Binding-site contacts:
Ligand atom O3 contacts residue GLU14 of chain 1.A at 2.7 Å (salt-bridge).
Ligand atom C3 contacts residue GLU14 of chain 1.A at 3.5 Å.
Ligand atom O4 contacts residue MET108 of chain 1.A at 3.7 Å.
Ligand atom C1 contacts residue ASP90 of chain 1.A at 3.4 Å.
Ligand atom O2 contacts residue ARA1 of chain 1.B at 0.2 Å (h-bond).
Ligand atom O1 contacts residue LYS10 of chain 1.A at 3.1 Å (salt-bridge).
Ligand atom O2 contacts residue MET204 of chain 1.A at 3.5 Å.
Ligand atom O4 contacts residue ASN232 of chain 1.A at 2.6 Å (h-bond).
Ligand atom C4 contacts residue ASN232 of chain 1.A at 3.4 Å.
Ligand atom O3 contacts residue ASN205 of chain 1.A at 3.1 Å (h-bond).
Ligand atom C5 contacts residue TRP16 of chain 1.A at 3.4 Å (hydrophobic).
Ligand atom O5 contacts residue ARG151 of chain 1.A at 3.0 Å (salt-bridge).
Ligand atom C2 contacts residue ARG151 of chain 1.A at 4.0 Å.
Ligand atom O1 contacts residue CYS64 of chain 1.A at 4.0 Å.
Ligand atom C3 contacts residue ARA1 of chain 1.B at 0.0 Å.
Ligand atom C1 contacts residue LYS10 of chain 1.A at 3.8 Å.
Ligand atom O5 contacts residue ASP90 of chain 1.A at 3.8 Å.
Ligand atom O1 contacts residue ARA1 of chain 1.B at 1.1 Å.
Ligand atom O2 contacts residue LYS10 of chain 1.A at 2.9 Å (salt-bridge).
Ligand atom C1 contacts residue ARA1 of chain 1.B at 0.3 Å.
Ligand atom C1 contacts residue ARG151 of chain 1.A at 3.5 Å.
Ligand atom O2 contacts residue ASN205 of chain 1.A at 3.9 Å.
Ligand atom C4 contacts residue TRP16 of chain 1.A at 3.6 Å (hydrophobic).
Ligand atom C3 contacts residue ASN232 of chain 1.A at 3.9 Å.
Ligand atom C5 contacts residue ARA1 of chain 1.B at 0.0 Å.
Ligand atom O1 contacts residue ASP90 of chain 1.A at 2.7 Å (salt-bridge).
Ligand atom O5 contacts residue ASP89 of chain 1.A at 4.0 Å.
Ligand atom C5 contacts residue MET108 of chain 1.A at 4.0 Å (hydrophobic).
Ligand atom C2 contacts residue LYS10 of chain 1.A at 3.9 Å.
Ligand atom O4 contacts residue ARG151 of chain 1.A at 2.8 Å (salt-bridge).
Ligand atom O1 contacts residue ASP89 of chain 1.A at 3.9 Å.
Ligand atom O3 contacts residue ASN232 of chain 1.A at 3.0 Å (h-bond).
Ligand atom O3 contacts residue ARA1 of chain 1.B at 0.1 Å (h-bond).
Ligand atom C4 contacts residue ARA1 of chain 1.B at 0.0 Å.
Ligand atom C5 contacts residue ASP89 of chain 1.A at 3.9 Å.
Ligand atom O4 contacts residue ARA1 of chain 1.B at 0.0 Å (h-bond).
Ligand atom C2 contacts residue ARA1 of chain 1.B at 0.2 Å.
Ligand atom C2 contacts residue MET204 of chain 1.A at 4.0 Å (hydrophobic).
Ligand atom O1 contacts residue PHE17 of chain 1.A at 3.8 Å.
Ligand atom O5 contacts residue ARA1 of chain 1.B at 0.1 Å (h-bond).

The protein below binds the small molecule below.
Small molecule (SMILES): O[C@@H]1[C@@H](O)[C@@H](O)OC[C@@H]1O

Sequence of chain 1.A:
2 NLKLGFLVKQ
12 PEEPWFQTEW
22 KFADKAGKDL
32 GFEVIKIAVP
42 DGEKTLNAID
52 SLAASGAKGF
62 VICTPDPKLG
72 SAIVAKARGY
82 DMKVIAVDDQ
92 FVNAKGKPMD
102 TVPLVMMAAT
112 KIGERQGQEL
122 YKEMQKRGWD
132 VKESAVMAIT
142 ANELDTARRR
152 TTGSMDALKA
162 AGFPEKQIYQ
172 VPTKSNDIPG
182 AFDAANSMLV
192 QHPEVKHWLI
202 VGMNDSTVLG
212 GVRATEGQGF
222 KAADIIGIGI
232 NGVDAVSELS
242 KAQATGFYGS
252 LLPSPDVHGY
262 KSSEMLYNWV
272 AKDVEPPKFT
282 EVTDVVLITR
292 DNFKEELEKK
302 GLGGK